A small-molecule ligand and the protein it binds are described below.
Small molecule (SMILES): CC(=O)N[C@@H]1[C@@H](O)[C@H](O)[C@@H](CO)O[C@H]1O

Sequence of chain 1.D:
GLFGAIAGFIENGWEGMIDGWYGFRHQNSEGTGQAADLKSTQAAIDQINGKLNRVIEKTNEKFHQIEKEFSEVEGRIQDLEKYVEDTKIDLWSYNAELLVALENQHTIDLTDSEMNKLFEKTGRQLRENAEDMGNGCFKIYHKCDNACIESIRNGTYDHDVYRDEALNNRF

Binding-site contacts:
Ligand atom C7 contacts residue ASN154 of chain 1.D at 3.2 Å.
Ligand atom O6 contacts residue GLU150 of chain 1.D at 3.9 Å.
Ligand atom C3 contacts residue ASN154 of chain 1.D at 3.8 Å.
Ligand atom O5 contacts residue THR156 of chain 1.D at 3.5 Å (h-bond).
Ligand atom O6 contacts residue ALA147 of chain 1.D at 2.8 Å (h-bond).
Ligand atom N2 contacts residue ASN154 of chain 1.D at 2.8 Å (h-bond).
Ligand atom O5 contacts residue ASN154 of chain 1.D at 2.4 Å (h-bond).
Ligand atom C6 contacts residue SER151 of chain 1.D at 4.2 Å.
Ligand atom C7 contacts residue GLU150 of chain 1.D at 4.2 Å.
Ligand atom O5 contacts residue SER151 of chain 1.D at 3.8 Å.
Ligand atom C1 contacts residue GLU150 of chain 1.D at 3.9 Å.
Ligand atom C4 contacts residue ASN154 of chain 1.D at 4.2 Å.
Ligand atom C2 contacts residue ASN154 of chain 1.D at 2.4 Å.
Ligand atom C5 contacts residue THR156 of chain 1.D at 3.7 Å.
Ligand atom O5 contacts residue GLU150 of chain 1.D at 3.7 Å.
Ligand atom C6 contacts residue ALA147 of chain 1.D at 3.7 Å (hydrophobic).
Ligand atom C1 contacts residue THR156 of chain 1.D at 3.5 Å.
Ligand atom O7 contacts residue ASN154 of chain 1.D at 3.4 Å (h-bond).
Ligand atom C8 contacts residue ASN154 of chain 1.D at 3.7 Å.
Ligand atom O7 contacts residue GLU150 of chain 1.D at 3.3 Å (salt-bridge).
Ligand atom C5 contacts residue ASN154 of chain 1.D at 3.7 Å.
Ligand atom C1 contacts residue ASN154 of chain 1.D at 1.4 Å.
Ligand atom C2 contacts residue GLU150 of chain 1.D at 4.0 Å.
Ligand atom O6 contacts residue SER151 of chain 1.D at 3.8 Å.
Ligand atom C6 contacts residue THR156 of chain 1.D at 4.2 Å.